Sequence of chain 1.B:
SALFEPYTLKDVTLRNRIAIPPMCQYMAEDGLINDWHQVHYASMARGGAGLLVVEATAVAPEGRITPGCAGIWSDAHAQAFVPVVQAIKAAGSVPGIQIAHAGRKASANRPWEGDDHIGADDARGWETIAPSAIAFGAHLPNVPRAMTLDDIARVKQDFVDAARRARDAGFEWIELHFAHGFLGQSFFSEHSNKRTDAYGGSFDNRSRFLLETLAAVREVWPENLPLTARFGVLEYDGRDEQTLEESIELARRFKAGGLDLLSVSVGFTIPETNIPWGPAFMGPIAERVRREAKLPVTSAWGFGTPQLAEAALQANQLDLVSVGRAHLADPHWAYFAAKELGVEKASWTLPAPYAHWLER

Binding-site contacts:
Ligand atom O1 contacts residue PHE183 of chain 1.B at 4.3 Å.
Ligand atom C2 contacts residue HIS181 of chain 1.B at 3.9 Å.
Ligand atom O2 contacts residue HIS181 of chain 1.B at 2.9 Å (h-bond).
Ligand atom C4 contacts residue FMN1 of chain 1.G at 3.9 Å.
Ligand atom C1 contacts residue CYS25 of chain 1.B at 3.8 Å (hydrophobic).
Ligand atom C1 contacts residue HIS178 of chain 1.B at 4.4 Å.
Ligand atom O2 contacts residue PHE183 of chain 1.B at 3.3 Å.
Ligand atom C1 contacts residue ILE66 of chain 1.B at 3.4 Å (hydrophobic).
Ligand atom C6 contacts residue PHE269 of chain 1.B at 3.7 Å (hydrophobic).
Ligand atom C7 contacts residue LYS106 of chain 1.B at 4.1 Å.
Ligand atom C3 contacts residue FMN1 of chain 1.G at 3.5 Å.
Ligand atom C5 contacts residue ALA57 of chain 1.B at 3.4 Å (hydrophobic).
Ligand atom C2 contacts residue FMN1 of chain 1.G at 3.3 Å.
Ligand atom C3 contacts residue HIS181 of chain 1.B at 4.2 Å.
Ligand atom O2 contacts residue FMN1 of chain 1.G at 3.1 Å.
Ligand atom O3 contacts residue HIS181 of chain 1.B at 3.4 Å (h-bond).
Ligand atom C4 contacts residue TRP302 of chain 1.B at 4.4 Å (hydrophobic).
Ligand atom C5 contacts residue HIS178 of chain 1.B at 3.5 Å.
Ligand atom C6 contacts residue HIS181 of chain 1.B at 3.9 Å.
Ligand atom C5 contacts residue PHE183 of chain 1.B at 3.4 Å (hydrophobic).
Ligand atom C5 contacts residue CYS25 of chain 1.B at 4.0 Å (hydrophobic).
Ligand atom O2 contacts residue HIS178 of chain 1.B at 3.1 Å (h-bond).
Ligand atom C1 contacts residue PHE183 of chain 1.B at 3.7 Å (hydrophobic).
Ligand atom O3 contacts residue FMN1 of chain 1.G at 3.1 Å.
Ligand atom C5 contacts residue ILE66 of chain 1.B at 3.4 Å (hydrophobic).
Ligand atom C1 contacts residue FMN1 of chain 1.G at 3.3 Å.
Ligand atom C2 contacts residue HIS178 of chain 1.B at 4.0 Å.
Ligand atom C3 contacts residue PHE183 of chain 1.B at 4.4 Å (hydrophobic).
Ligand atom N1 contacts residue FMN1 of chain 1.G at 3.6 Å (h-bond).
Ligand atom C7 contacts residue PHE269 of chain 1.B at 3.4 Å (hydrophobic).
Ligand atom O4 contacts residue FMN1 of chain 1.G at 3.9 Å.
Ligand atom O4 contacts residue TYR27 of chain 1.B at 4.3 Å.
Ligand atom C5 contacts residue FMN1 of chain 1.G at 3.4 Å.
Ligand atom O3 contacts residue TRP302 of chain 1.B at 3.3 Å.
Ligand atom C7 contacts residue HIS181 of chain 1.B at 4.3 Å.
Ligand atom C6 contacts residue TRP302 of chain 1.B at 4.1 Å (hydrophobic).
Ligand atom N1 contacts residue TYR27 of chain 1.B at 4.1 Å.
Ligand atom O1 contacts residue HIS181 of chain 1.B at 3.5 Å (h-bond).
Ligand atom C2 contacts residue PHE183 of chain 1.B at 3.5 Å (hydrophobic).
Ligand atom C4 contacts residue HIS181 of chain 1.B at 3.4 Å.

The protein below binds the small molecule below.
Small molecule (SMILES): CCOC(=O)/C(=N\O)C(=O)CC